Sequence of chain 1.K:
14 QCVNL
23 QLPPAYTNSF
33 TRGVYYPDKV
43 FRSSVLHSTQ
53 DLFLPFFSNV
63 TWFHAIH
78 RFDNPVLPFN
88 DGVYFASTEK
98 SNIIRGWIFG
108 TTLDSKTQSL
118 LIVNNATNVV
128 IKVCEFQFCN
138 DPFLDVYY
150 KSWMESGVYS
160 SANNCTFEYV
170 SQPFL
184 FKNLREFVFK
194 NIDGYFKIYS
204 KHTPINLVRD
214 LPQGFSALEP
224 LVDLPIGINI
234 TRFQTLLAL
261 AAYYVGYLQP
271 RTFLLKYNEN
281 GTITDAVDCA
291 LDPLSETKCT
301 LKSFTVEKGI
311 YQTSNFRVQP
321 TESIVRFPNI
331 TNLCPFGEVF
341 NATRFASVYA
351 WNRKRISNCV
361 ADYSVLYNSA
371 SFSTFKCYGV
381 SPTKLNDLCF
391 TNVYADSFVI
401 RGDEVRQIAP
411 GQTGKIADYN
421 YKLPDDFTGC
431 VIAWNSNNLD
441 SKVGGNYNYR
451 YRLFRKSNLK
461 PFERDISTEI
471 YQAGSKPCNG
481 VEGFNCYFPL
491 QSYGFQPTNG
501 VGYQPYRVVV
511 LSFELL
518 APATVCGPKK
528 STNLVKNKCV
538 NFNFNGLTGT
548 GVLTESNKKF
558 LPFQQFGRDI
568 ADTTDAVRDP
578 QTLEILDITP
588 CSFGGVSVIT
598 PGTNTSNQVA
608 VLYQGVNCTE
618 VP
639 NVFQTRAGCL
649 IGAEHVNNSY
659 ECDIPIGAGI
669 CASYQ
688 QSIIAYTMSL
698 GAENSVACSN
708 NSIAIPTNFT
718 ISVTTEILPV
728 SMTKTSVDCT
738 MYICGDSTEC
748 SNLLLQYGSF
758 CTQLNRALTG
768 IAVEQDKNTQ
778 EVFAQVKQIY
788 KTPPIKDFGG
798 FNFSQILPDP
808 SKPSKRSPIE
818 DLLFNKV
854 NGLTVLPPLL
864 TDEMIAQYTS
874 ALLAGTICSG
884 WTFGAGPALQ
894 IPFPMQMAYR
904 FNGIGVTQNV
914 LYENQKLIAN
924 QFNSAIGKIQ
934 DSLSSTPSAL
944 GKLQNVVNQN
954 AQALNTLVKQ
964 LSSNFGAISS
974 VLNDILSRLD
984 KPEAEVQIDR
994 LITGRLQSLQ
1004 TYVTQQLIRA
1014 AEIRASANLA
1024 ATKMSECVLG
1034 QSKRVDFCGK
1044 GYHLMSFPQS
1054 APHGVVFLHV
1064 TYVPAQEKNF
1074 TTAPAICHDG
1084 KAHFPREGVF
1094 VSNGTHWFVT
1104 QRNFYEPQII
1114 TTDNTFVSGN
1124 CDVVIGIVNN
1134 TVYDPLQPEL

Sequence of chain 1.A:
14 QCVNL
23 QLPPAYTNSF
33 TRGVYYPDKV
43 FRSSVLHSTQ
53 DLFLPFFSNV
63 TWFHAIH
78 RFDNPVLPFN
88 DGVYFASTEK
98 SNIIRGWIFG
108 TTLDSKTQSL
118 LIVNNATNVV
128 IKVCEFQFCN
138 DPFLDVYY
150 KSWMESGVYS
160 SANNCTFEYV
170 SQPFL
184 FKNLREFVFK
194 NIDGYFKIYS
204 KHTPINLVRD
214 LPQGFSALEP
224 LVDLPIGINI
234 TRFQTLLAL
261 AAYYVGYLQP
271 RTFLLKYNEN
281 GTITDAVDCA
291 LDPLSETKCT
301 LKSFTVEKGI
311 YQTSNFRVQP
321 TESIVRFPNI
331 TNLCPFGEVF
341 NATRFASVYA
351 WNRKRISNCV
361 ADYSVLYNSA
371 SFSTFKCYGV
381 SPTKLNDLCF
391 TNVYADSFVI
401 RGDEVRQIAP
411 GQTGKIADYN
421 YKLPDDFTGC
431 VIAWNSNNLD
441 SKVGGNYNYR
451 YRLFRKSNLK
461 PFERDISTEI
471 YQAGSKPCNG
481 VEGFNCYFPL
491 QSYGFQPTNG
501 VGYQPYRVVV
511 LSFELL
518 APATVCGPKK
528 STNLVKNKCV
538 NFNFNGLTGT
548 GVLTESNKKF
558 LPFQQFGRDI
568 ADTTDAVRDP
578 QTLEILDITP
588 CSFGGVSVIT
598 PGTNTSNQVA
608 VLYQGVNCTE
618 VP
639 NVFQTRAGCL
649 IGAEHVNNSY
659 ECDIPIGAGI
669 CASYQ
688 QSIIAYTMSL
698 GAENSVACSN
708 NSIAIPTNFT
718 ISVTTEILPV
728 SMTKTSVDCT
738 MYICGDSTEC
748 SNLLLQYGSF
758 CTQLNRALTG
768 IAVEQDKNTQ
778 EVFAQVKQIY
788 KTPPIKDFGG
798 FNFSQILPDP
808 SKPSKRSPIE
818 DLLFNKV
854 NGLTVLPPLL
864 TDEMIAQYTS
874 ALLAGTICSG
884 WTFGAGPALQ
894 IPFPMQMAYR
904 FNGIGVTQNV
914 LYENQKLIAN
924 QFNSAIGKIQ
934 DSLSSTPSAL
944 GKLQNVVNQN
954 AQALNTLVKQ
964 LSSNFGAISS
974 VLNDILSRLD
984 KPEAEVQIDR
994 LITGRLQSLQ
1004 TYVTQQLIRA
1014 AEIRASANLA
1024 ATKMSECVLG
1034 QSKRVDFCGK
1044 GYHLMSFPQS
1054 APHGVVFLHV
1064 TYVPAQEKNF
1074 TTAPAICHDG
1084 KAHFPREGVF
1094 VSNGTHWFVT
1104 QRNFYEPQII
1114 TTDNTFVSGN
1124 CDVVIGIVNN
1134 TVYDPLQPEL

A small-molecule ligand and the protein it binds are described below.
Small molecule (SMILES): CC(=O)N[C@@H]1[C@@H](O)[C@H](O)[C@@H](CO)O[C@H]1O

Binding-site contacts:
Ligand atom C5 contacts residue ASN1072 of chain 1.A at 3.7 Å.
Ligand atom C6 contacts residue ALA704 of chain 1.A at 4.4 Å (hydrophobic).
Ligand atom O6 contacts residue ALA704 of chain 1.A at 3.7 Å.
Ligand atom C1 contacts residue GLN893 of chain 1.K at 4.4 Å.
Ligand atom C4 contacts residue ASN1072 of chain 1.A at 4.3 Å.
Ligand atom C8 contacts residue ASN1072 of chain 1.A at 4.0 Å.
Ligand atom C3 contacts residue ASN1072 of chain 1.A at 3.8 Å.
Ligand atom C8 contacts residue GLU1070 of chain 1.A at 3.5 Å.
Ligand atom C5 contacts residue ALA704 of chain 1.A at 4.0 Å (hydrophobic).
Ligand atom C2 contacts residue ASN1072 of chain 1.A at 2.5 Å.
Ligand atom C1 contacts residue ASN1072 of chain 1.A at 1.5 Å.
Ligand atom C8 contacts residue LYS1071 of chain 1.A at 3.9 Å.
Ligand atom C7 contacts residue ASN1072 of chain 1.A at 3.5 Å.
Ligand atom O7 contacts residue ASN1072 of chain 1.A at 4.0 Å.
Ligand atom N2 contacts residue ASN1072 of chain 1.A at 2.7 Å (h-bond).
Ligand atom O5 contacts residue ASN1072 of chain 1.A at 2.4 Å (h-bond).